Binding-site contacts:
Ligand atom C2C contacts residue MET217 of chain 1.A at 3.9 Å (hydrophobic).
Ligand atom CL2 contacts residue LEU187 of chain 1.A at 3.9 Å.
Ligand atom N3A contacts residue ILE220 of chain 1.A at 4.3 Å.
Ligand atom C4B contacts residue ILE220 of chain 1.A at 4.2 Å (hydrophobic).
Ligand atom C31 contacts residue LEU103 of chain 1.A at 4.1 Å (hydrophobic).
Ligand atom C2B contacts residue TYR147 of chain 1.A at 3.4 Å (hydrophobic).
Ligand atom CL2 contacts residue ILE184 of chain 1.A at 4.2 Å.
Ligand atom O1A contacts residue ILE239 of chain 1.A at 4.3 Å.
Ligand atom C1B contacts residue ILE125 of chain 1.A at 3.6 Å (hydrophobic).
Ligand atom O1A contacts residue LEU127 of chain 1.A at 4.1 Å.
Ligand atom N3A contacts residue PHE182 of chain 1.A at 4.1 Å.
Ligand atom C3B contacts residue TYR147 of chain 1.A at 3.3 Å (hydrophobic).
Ligand atom C4 contacts residue LEU103 of chain 1.A at 3.6 Å (hydrophobic).
Ligand atom C31 contacts residue MET195 of chain 1.A at 3.9 Å (hydrophobic).
Ligand atom C5 contacts residue MET217 of chain 1.A at 3.8 Å (hydrophobic).
Ligand atom CL1 contacts residue ILE239 of chain 1.A at 4.0 Å.
Ligand atom C3C contacts residue ILE101 of chain 1.A at 3.8 Å (hydrophobic).
Ligand atom O1 contacts residue MET217 of chain 1.A at 2.7 Å (h-bond).
Ligand atom O1B contacts residue ILE125 of chain 1.A at 4.1 Å.
Ligand atom C5A contacts residue TYR145 of chain 1.A at 3.7 Å (hydrophobic).
Ligand atom CL2 contacts residue TYR147 of chain 1.A at 2.4 Å.
Ligand atom C4B contacts residue ILE125 of chain 1.A at 4.0 Å (hydrophobic).
Ligand atom C2A contacts residue PHE182 of chain 1.A at 4.1 Å (hydrophobic).
Ligand atom C4A contacts residue MET146 of chain 1.A at 4.0 Å (hydrophobic).
Ligand atom C2A contacts residue ILE220 of chain 1.A at 4.1 Å (hydrophobic).
Ligand atom N3A contacts residue TYR147 of chain 1.A at 4.1 Å.
Ligand atom N2 contacts residue MET217 of chain 1.A at 3.1 Å (h-bond).
Ligand atom C2B contacts residue ILE184 of chain 1.A at 4.1 Å (hydrophobic).
Ligand atom C2C contacts residue ILE101 of chain 1.A at 4.2 Å (hydrophobic).
Ligand atom C3B contacts residue ILE125 of chain 1.A at 4.3 Å (hydrophobic).
Ligand atom C3 contacts residue LEU103 of chain 1.A at 4.3 Å (hydrophobic).
Ligand atom C5B contacts residue ILE125 of chain 1.A at 3.5 Å (hydrophobic).
Ligand atom CL1 contacts residue ILE125 of chain 1.A at 3.7 Å.
Ligand atom C5B contacts residue ILE220 of chain 1.A at 4.3 Å (hydrophobic).
Ligand atom C3 contacts residue MET217 of chain 1.A at 4.2 Å (hydrophobic).
Ligand atom C6B contacts residue ILE125 of chain 1.A at 3.3 Å (hydrophobic).
Ligand atom C5A contacts residue LEU127 of chain 1.A at 3.8 Å (hydrophobic).
Ligand atom N2 contacts residue ASN215 of chain 1.A at 4.0 Å.
Ligand atom C2B contacts residue ILE125 of chain 1.A at 4.1 Å (hydrophobic).
Ligand atom C4A contacts residue TYR145 of chain 1.A at 3.7 Å (hydrophobic).

A protein and the small-molecule ligand that binds it are described below.
Small molecule (SMILES): Cc1cc(CCCOc2c(Cl)cc(C3=NCCO3)cc2Cl)on1

Sequence of chain 1.A:
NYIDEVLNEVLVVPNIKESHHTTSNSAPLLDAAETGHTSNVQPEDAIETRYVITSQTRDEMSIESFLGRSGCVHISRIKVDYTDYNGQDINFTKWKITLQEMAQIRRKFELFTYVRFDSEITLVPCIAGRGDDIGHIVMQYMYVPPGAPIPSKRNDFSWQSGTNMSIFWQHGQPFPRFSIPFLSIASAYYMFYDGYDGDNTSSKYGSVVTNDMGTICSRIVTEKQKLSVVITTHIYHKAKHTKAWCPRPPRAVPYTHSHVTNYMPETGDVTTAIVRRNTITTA